Binding-site contacts:
Ligand atom C23 contacts residue GLY122 of chain 1.A at 3.5 Å.
Ligand atom C21 contacts residue PRO120 of chain 1.A at 3.7 Å (hydrophobic).
Ligand atom C23 contacts residue PRO120 of chain 1.A at 3.9 Å (hydrophobic).
Ligand atom C12 contacts residue GLU117 of chain 1.A at 4.1 Å.
Ligand atom C13 contacts residue GLU117 of chain 1.A at 3.4 Å.
Ligand atom C19 contacts residue GLY122 of chain 1.A at 3.7 Å.
Ligand atom O20 contacts residue LEU42 of chain 1.A at 3.7 Å.
Ligand atom CL24 contacts residue LEU170 of chain 1.A at 3.6 Å.
Ligand atom C22 contacts residue TYR118 of chain 1.A at 3.3 Å (hydrophobic).
Ligand atom C13 contacts residue ALA67 of chain 1.A at 3.6 Å (hydrophobic).
Ligand atom C21 contacts residue TYR118 of chain 1.A at 3.6 Å (hydrophobic).
Ligand atom CL7 contacts residue VAL50 of chain 1.A at 4.0 Å.
Ligand atom C11 contacts residue LEU170 of chain 1.A at 3.5 Å (hydrophobic).
Ligand atom C8 contacts residue LEU170 of chain 1.A at 3.9 Å (hydrophobic).
Ligand atom C13 contacts residue LEU119 of chain 1.A at 3.6 Å (hydrophobic).
Ligand atom N9 contacts residue LEU170 of chain 1.A at 3.8 Å.
Ligand atom C12 contacts residue MET116 of chain 1.A at 4.1 Å (hydrophobic).
Ligand atom C21 contacts residue GLY122 of chain 1.A at 3.5 Å.
Ligand atom N18 contacts residue TYR118 of chain 1.A at 3.7 Å.
Ligand atom C19 contacts residue LEU42 of chain 1.A at 4.1 Å (hydrophobic).
Ligand atom C21 contacts residue LEU119 of chain 1.A at 3.5 Å (hydrophobic).
Ligand atom C19 contacts residue LEU119 of chain 1.A at 3.6 Å (hydrophobic).
Ligand atom N14 contacts residue TYR118 of chain 1.A at 3.7 Å.
Ligand atom C22 contacts residue PRO120 of chain 1.A at 4.1 Å (hydrophobic).
Ligand atom N17 contacts residue LEU170 of chain 1.A at 3.7 Å.
Ligand atom CL7 contacts residue LEU42 of chain 1.A at 3.5 Å.
Ligand atom C12 contacts residue ALA67 of chain 1.A at 3.9 Å (hydrophobic).
Ligand atom C13 contacts residue TYR118 of chain 1.A at 3.9 Å (hydrophobic).
Ligand atom N18 contacts residue GLY122 of chain 1.A at 3.8 Å.
Ligand atom C2 contacts residue ARG167 of chain 1.A at 4.0 Å.
Ligand atom C13 contacts residue LEU170 of chain 1.A at 4.1 Å (hydrophobic).
Ligand atom C12 contacts residue LEU170 of chain 1.A at 3.6 Å (hydrophobic).
Ligand atom N14 contacts residue LEU119 of chain 1.A at 3.1 Å (h-bond).
Ligand atom CL7 contacts residue GLY43 of chain 1.A at 4.0 Å.
Ligand atom C22 contacts residue LEU42 of chain 1.A at 3.8 Å (hydrophobic).
Ligand atom CL24 contacts residue ARG167 of chain 1.A at 4.1 Å.
Ligand atom C15 contacts residue LEU119 of chain 1.A at 3.7 Å (hydrophobic).
Ligand atom N18 contacts residue LEU119 of chain 1.A at 2.9 Å (h-bond).
Ligand atom C19 contacts residue TYR118 of chain 1.A at 3.8 Å (hydrophobic).
Ligand atom C16 contacts residue LEU170 of chain 1.A at 3.8 Å (hydrophobic).

Sequence of chain 1.A:
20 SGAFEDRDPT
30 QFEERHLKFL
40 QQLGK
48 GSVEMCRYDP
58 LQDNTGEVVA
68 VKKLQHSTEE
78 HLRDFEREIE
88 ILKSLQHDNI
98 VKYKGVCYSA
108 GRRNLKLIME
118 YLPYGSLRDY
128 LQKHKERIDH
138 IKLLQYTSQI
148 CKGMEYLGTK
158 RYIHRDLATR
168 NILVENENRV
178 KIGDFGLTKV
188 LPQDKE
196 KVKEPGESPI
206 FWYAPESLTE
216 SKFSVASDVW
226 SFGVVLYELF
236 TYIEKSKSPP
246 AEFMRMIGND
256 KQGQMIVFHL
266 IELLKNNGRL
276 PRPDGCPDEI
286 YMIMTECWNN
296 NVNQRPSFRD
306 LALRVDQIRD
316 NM

The protein below binds the small molecule below.
Small molecule (SMILES): O=C(Nc1nccc2[nH]c(-c3c(Cl)cccc3Cl)nc12)C1CC1